The small molecule below binds the protein below.
Small molecule (SMILES): O=C1NC(c2cccc([N+](=O)[O-])c2)=CCN1c1ccccc1O

Sequence of chain 1.D:
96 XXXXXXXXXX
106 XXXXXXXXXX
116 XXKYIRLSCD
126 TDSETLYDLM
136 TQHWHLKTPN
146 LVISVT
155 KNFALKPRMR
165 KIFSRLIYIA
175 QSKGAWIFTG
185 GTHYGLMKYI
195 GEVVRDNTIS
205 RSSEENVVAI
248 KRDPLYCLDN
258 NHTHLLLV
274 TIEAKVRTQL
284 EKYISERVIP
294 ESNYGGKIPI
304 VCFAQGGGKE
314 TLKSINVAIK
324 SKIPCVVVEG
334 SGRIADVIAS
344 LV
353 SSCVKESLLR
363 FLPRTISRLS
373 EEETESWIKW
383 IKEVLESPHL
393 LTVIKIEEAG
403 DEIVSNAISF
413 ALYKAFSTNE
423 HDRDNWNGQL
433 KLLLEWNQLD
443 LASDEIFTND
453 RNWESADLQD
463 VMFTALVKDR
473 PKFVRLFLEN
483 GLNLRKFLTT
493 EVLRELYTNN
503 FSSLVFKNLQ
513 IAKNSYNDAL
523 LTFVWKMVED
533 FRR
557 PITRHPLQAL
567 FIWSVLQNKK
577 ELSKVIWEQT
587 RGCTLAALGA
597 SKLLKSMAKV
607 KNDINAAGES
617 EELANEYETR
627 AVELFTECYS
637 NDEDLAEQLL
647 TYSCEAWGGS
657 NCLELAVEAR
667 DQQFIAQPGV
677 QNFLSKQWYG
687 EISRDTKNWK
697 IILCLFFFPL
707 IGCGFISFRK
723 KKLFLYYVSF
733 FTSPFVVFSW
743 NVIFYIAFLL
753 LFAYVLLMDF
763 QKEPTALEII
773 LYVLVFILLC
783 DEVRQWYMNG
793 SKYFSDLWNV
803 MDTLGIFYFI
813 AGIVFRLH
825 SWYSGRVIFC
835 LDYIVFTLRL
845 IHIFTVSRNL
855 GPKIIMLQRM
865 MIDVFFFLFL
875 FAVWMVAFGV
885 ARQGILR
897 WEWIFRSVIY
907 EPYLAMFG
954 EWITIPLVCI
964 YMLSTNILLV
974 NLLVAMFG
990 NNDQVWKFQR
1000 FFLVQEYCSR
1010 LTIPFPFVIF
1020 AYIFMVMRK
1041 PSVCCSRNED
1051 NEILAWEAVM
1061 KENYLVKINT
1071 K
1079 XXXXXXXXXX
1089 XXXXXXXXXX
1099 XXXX

Binding-site contacts:
Ligand atom C05 contacts residue GLU784 of chain 1.D at 3.4 Å.
Ligand atom C19 contacts residue ILE847 of chain 1.D at 3.4 Å (hydrophobic).
Ligand atom O22 contacts residue ASN743 of chain 1.D at 3.2 Å.
Ligand atom C15 contacts residue ARG843 of chain 1.D at 4.0 Å.
Ligand atom C08 contacts residue ARG843 of chain 1.D at 4.0 Å.
Ligand atom O22 contacts residue VAL744 of chain 1.D at 3.0 Å (h-bond).
Ligand atom C13 contacts residue ASP804 of chain 1.D at 3.6 Å.
Ligand atom C19 contacts residue HIS846 of chain 1.D at 3.2 Å.
Ligand atom C12 contacts residue PHE840 of chain 1.D at 3.3 Å (hydrophobic).
Ligand atom C10 contacts residue ARG843 of chain 1.D at 3.5 Å.
Ligand atom C17 contacts residue ILE847 of chain 1.D at 3.8 Å (hydrophobic).
Ligand atom C02 contacts residue TYR747 of chain 1.D at 3.5 Å (hydrophobic).
Ligand atom O14 contacts residue LEU780 of chain 1.D at 3.9 Å.
Ligand atom C03 contacts residue ARG843 of chain 1.D at 3.5 Å.
Ligand atom N07 contacts residue ARG843 of chain 1.D at 3.9 Å.
Ligand atom C08 contacts residue ASP804 of chain 1.D at 3.9 Å.
Ligand atom C13 contacts residue PHE840 of chain 1.D at 3.8 Å (hydrophobic).
Ligand atom O06 contacts residue GLU784 of chain 1.D at 2.6 Å (salt-bridge).
Ligand atom C09 contacts residue ARG843 of chain 1.D at 3.4 Å.
Ligand atom O06 contacts residue ARG843 of chain 1.D at 3.3 Å (salt-bridge).
Ligand atom O22 contacts residue ILE847 of chain 1.D at 3.9 Å.
Ligand atom C05 contacts residue ARG843 of chain 1.D at 3.1 Å.
Ligand atom C11 contacts residue PHE840 of chain 1.D at 3.5 Å (hydrophobic).
Ligand atom O14 contacts residue ILE808 of chain 1.D at 4.0 Å.
Ligand atom C20 contacts residue ARG843 of chain 1.D at 3.4 Å.
Ligand atom N21 contacts residue TYR1006 of chain 1.D at 3.5 Å (h-bond).
Ligand atom C18 contacts residue ILE847 of chain 1.D at 2.9 Å (hydrophobic).
Ligand atom C12 contacts residue ASP804 of chain 1.D at 3.7 Å.
Ligand atom N04 contacts residue ARG843 of chain 1.D at 2.9 Å (salt-bridge).
Ligand atom C20 contacts residue HIS846 of chain 1.D at 3.9 Å.
Ligand atom C18 contacts residue TYR1006 of chain 1.D at 3.8 Å (hydrophobic).
Ligand atom C17 contacts residue TYR1006 of chain 1.D at 3.9 Å (hydrophobic).
Ligand atom O06 contacts residue CA1 of chain 1.P at 3.5 Å.
Ligand atom C11 contacts residue ASP804 of chain 1.D at 3.8 Å.
Ligand atom O23 contacts residue ASN743 of chain 1.D at 2.8 Å.
Ligand atom C01 contacts residue LEU780 of chain 1.D at 3.4 Å (hydrophobic).
Ligand atom O22 contacts residue PHE740 of chain 1.D at 4.0 Å.
Ligand atom N21 contacts residue ASN743 of chain 1.D at 3.3 Å.
Ligand atom O06 contacts residue ASP804 of chain 1.D at 3.6 Å (salt-bridge).
Ligand atom O23 contacts residue TYR1006 of chain 1.D at 2.7 Å (h-bond).